Sequence of chain 1.A:
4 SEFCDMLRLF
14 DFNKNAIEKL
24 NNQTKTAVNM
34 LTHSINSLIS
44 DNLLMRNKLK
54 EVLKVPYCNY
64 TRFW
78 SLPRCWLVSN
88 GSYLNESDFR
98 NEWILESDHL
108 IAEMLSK

Binding-site contacts:
Ligand atom C3 contacts residue GLU21 of chain 1.A at 3.9 Å.
Ligand atom O5 contacts residue LYS22 of chain 1.A at 4.1 Å.
Ligand atom C8 contacts residue ASN25 of chain 1.A at 3.7 Å.
Ligand atom C3 contacts residue ASN25 of chain 1.A at 3.8 Å.
Ligand atom C4 contacts residue ASN25 of chain 1.A at 4.1 Å.
Ligand atom O7 contacts residue ASN98 of chain 1.A at 3.3 Å (h-bond).
Ligand atom N2 contacts residue ASN25 of chain 1.A at 2.9 Å (h-bond).
Ligand atom O5 contacts residue ASN25 of chain 1.A at 2.2 Å (h-bond).
Ligand atom C7 contacts residue GLU21 of chain 1.A at 4.3 Å.
Ligand atom O7 contacts residue ASN25 of chain 1.A at 3.5 Å (h-bond).
Ligand atom C8 contacts residue ASN98 of chain 1.A at 3.1 Å.
Ligand atom O4 contacts residue GLU21 of chain 1.A at 3.6 Å (salt-bridge).
Ligand atom C6 contacts residue TRP100 of chain 1.B at 4.0 Å (hydrophobic).
Ligand atom C8 contacts residue GLU21 of chain 1.A at 3.0 Å.
Ligand atom C1 contacts residue ASN25 of chain 1.A at 1.4 Å.
Ligand atom C5 contacts residue ASN25 of chain 1.A at 3.6 Å.
Ligand atom C4 contacts residue GLU21 of chain 1.A at 3.8 Å.
Ligand atom C2 contacts residue GLU21 of chain 1.A at 4.2 Å.
Ligand atom O6 contacts residue GLU21 of chain 1.A at 4.0 Å.
Ligand atom O6 contacts residue ASN18 of chain 1.A at 4.0 Å.
Ligand atom C7 contacts residue ASN25 of chain 1.A at 3.2 Å.
Ligand atom O3 contacts residue GLU21 of chain 1.A at 2.8 Å (salt-bridge).
Ligand atom C7 contacts residue ASN98 of chain 1.A at 3.5 Å.
Ligand atom O7 contacts residue ASN24 of chain 1.A at 4.2 Å.
Ligand atom C2 contacts residue ASN25 of chain 1.A at 2.4 Å.
Ligand atom C8 contacts residue ASN24 of chain 1.A at 3.8 Å.
Ligand atom O6 contacts residue TRP100 of chain 1.B at 3.3 Å.

Sequence of chain 1.B:
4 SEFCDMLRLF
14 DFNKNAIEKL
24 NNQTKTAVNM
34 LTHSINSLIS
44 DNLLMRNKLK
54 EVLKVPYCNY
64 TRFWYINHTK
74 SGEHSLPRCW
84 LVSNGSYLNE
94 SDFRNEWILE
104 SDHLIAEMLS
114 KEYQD

The small molecule below binds the protein below.
Small molecule (SMILES): CC(=O)N[C@@H]1[C@@H](O)[C@H](O)[C@@H](CO)O[C@H]1O